Binding-site contacts:
Ligand atom C7 contacts residue ASN232 of chain 1.A at 3.6 Å.
Ligand atom C2 contacts residue SER415 of chain 1.A at 4.0 Å.
Ligand atom C1 contacts residue SER415 of chain 1.A at 3.9 Å.
Ligand atom O5 contacts residue NAG1 of chain 1.Y at 3.3 Å.
Ligand atom C8 contacts residue ASN346 of chain 1.A at 4.3 Å.
Ligand atom O3 contacts residue VAL414 of chain 1.A at 4.5 Å.
Ligand atom O7 contacts residue ASN346 of chain 1.A at 4.3 Å.
Ligand atom C8 contacts residue SER415 of chain 1.A at 3.7 Å.
Ligand atom N2 contacts residue SER415 of chain 1.A at 3.1 Å.
Ligand atom O7 contacts residue VAL414 of chain 1.A at 4.4 Å.
Ligand atom C3 contacts residue VAL414 of chain 1.A at 3.5 Å (hydrophobic).
Ligand atom C4 contacts residue ASN232 of chain 1.A at 4.3 Å.
Ligand atom C1 contacts residue NAG1 of chain 1.Y at 3.7 Å.
Ligand atom N2 contacts residue VAL414 of chain 1.A at 3.9 Å.
Ligand atom C1 contacts residue ASN232 of chain 1.A at 1.6 Å.
Ligand atom N2 contacts residue ASN232 of chain 1.A at 2.9 Å (h-bond).
Ligand atom C6 contacts residue NAG1 of chain 1.Y at 3.5 Å.
Ligand atom C1 contacts residue VAL414 of chain 1.A at 4.1 Å (hydrophobic).
Ligand atom C7 contacts residue SER415 of chain 1.A at 3.9 Å.
Ligand atom C8 contacts residue LEU231 of chain 1.A at 3.8 Å (hydrophobic).
Ligand atom O7 contacts residue ASN232 of chain 1.A at 4.1 Å.
Ligand atom C8 contacts residue ASN232 of chain 1.A at 4.4 Å.
Ligand atom O5 contacts residue ASN232 of chain 1.A at 2.5 Å (h-bond).
Ligand atom C5 contacts residue ASN232 of chain 1.A at 3.8 Å.
Ligand atom C2 contacts residue VAL414 of chain 1.A at 4.0 Å (hydrophobic).
Ligand atom C3 contacts residue ASN232 of chain 1.A at 3.8 Å.
Ligand atom O6 contacts residue LYS222 of chain 1.A at 3.9 Å.
Ligand atom C5 contacts residue VAL414 of chain 1.A at 4.1 Å (hydrophobic).
Ligand atom C5 contacts residue NAG1 of chain 1.Y at 3.2 Å.
Ligand atom C2 contacts residue ASN232 of chain 1.A at 2.4 Å.
Ligand atom O4 contacts residue VAL414 of chain 1.A at 4.0 Å.
Ligand atom O5 contacts residue LYS222 of chain 1.A at 4.2 Å.
Ligand atom C4 contacts residue VAL414 of chain 1.A at 4.1 Å (hydrophobic).

A protein and the small-molecule ligand that binds it are described below.
Small molecule (SMILES): CC(=O)N[C@H]1[C@H](O[C@H]2[C@H](O)[C@@H](NC(C)=O)CO[C@@H]2CO)O[C@H](CO)[C@@H](O[C@@H]2O[C@H](CO[C@H]3O[C@H](CO)[C@@H](O)[C@H](O[C@H]4O[C@H](CO)[C@@H](O)[C@H](O)[C@@H]4O)[C@@H]3O)[C@@H](O)[C@H](O[C@H]3O[C@H](CO)[C@@H](O)[C@H](O)[C@@H]3O[C@H]3O[C@H](CO)[C@@H](O)[C@H](O)[C@@H]3O)[C@@H]2O)[C@@H]1O

Sequence of chain 1.A:
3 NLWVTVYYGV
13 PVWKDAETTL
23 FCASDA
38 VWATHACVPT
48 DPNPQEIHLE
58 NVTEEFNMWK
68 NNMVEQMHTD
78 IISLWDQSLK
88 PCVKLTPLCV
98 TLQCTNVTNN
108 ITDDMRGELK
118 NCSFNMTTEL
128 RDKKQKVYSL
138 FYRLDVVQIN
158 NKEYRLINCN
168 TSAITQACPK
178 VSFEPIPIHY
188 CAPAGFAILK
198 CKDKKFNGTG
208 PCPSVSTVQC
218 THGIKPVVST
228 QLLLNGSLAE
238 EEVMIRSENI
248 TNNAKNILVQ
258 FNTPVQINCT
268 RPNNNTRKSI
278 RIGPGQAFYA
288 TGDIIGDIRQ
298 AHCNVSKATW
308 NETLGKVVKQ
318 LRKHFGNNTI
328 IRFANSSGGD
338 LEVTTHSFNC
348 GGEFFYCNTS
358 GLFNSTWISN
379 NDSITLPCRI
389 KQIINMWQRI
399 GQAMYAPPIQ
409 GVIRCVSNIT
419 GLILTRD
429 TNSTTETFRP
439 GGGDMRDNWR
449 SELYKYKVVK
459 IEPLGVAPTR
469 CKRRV